This protein binds this small molecule.
Small molecule (SMILES): CC(=O)N[C@@H]1[C@@H](O)[C@H](O)[C@@H](CO)O[C@H]1O

Sequence of chain 58.D:
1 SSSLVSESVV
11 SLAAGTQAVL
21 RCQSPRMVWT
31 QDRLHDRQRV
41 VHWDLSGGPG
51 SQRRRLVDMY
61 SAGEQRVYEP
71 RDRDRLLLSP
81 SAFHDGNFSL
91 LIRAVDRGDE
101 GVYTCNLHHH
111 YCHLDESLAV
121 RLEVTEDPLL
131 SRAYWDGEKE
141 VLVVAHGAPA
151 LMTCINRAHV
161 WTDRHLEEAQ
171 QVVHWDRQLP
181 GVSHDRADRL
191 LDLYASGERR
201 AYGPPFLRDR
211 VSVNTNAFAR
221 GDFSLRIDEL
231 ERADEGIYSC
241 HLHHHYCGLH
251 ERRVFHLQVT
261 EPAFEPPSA

Binding-site contacts:
Ligand atom C4 contacts residue LEU151 of chain 58.D at 4.0 Å (hydrophobic).
Ligand atom C8 contacts residue ILE155 of chain 58.D at 3.7 Å (hydrophobic).
Ligand atom C3 contacts residue ASN87 of chain 58.D at 3.8 Å.
Ligand atom O6 contacts residue SER89 of chain 58.D at 2.8 Å (h-bond).
Ligand atom O7 contacts residue ASN87 of chain 58.D at 4.1 Å.
Ligand atom C7 contacts residue ASN87 of chain 58.D at 3.8 Å.
Ligand atom O6 contacts residue LEU91 of chain 58.D at 4.0 Å.
Ligand atom C6 contacts residue SER89 of chain 58.D at 3.6 Å.
Ligand atom C2 contacts residue ASN87 of chain 58.D at 2.4 Å.
Ligand atom N2 contacts residue ILE155 of chain 58.D at 4.1 Å.
Ligand atom C7 contacts residue ILE155 of chain 58.D at 4.3 Å (hydrophobic).
Ligand atom O4 contacts residue LEU151 of chain 58.D at 3.3 Å.
Ligand atom C5 contacts residue ASN87 of chain 58.D at 3.7 Å.
Ligand atom C5 contacts residue SER89 of chain 58.D at 3.3 Å.
Ligand atom O5 contacts residue SER89 of chain 58.D at 2.8 Å (h-bond).
Ligand atom N2 contacts residue ASN87 of chain 58.D at 2.9 Å (h-bond).
Ligand atom C6 contacts residue LEU91 of chain 58.D at 4.2 Å (hydrophobic).
Ligand atom C1 contacts residue SER89 of chain 58.D at 3.3 Å.
Ligand atom C4 contacts residue ASN87 of chain 58.D at 4.2 Å.
Ligand atom C1 contacts residue ASN87 of chain 58.D at 1.4 Å.
Ligand atom O5 contacts residue ASN87 of chain 58.D at 2.3 Å (h-bond).
Ligand atom C6 contacts residue LEU151 of chain 58.D at 3.7 Å (hydrophobic).
Ligand atom C5 contacts residue LEU151 of chain 58.D at 3.8 Å (hydrophobic).
Ligand atom C3 contacts residue LEU151 of chain 58.D at 4.2 Å (hydrophobic).
Ligand atom O6 contacts residue LEU151 of chain 58.D at 3.4 Å.